Sequence of chain 1.A:
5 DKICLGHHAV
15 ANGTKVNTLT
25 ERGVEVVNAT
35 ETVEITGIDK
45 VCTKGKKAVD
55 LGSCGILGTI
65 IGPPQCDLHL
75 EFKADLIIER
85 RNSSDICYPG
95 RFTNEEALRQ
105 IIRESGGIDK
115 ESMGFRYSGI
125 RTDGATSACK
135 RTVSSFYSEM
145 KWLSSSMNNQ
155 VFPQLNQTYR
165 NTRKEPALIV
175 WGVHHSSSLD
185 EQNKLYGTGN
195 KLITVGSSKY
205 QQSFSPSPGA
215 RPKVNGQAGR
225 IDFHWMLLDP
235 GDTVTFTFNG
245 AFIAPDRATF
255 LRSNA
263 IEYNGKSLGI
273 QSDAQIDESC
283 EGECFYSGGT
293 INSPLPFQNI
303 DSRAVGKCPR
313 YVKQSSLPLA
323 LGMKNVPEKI

This small molecule binds to this protein.
Small molecule (SMILES): CC(=O)N[C@H]1[C@H](O[C@H]2[C@H](O)[C@@H](NC(C)=O)CO[C@@H]2CO)O[C@H](CO)[C@@H](O)[C@@H]1O

Sequence of chain 1.B:
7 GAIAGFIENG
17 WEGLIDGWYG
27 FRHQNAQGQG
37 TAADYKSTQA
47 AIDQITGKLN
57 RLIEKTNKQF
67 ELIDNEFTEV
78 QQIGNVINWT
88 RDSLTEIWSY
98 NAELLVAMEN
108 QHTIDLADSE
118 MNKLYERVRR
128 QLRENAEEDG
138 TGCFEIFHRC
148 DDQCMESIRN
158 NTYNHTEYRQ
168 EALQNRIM

Binding-site contacts:
Ligand atom O6 contacts residue THR34 of chain 1.A at 4.3 Å.
Ligand atom O7 contacts residue ASN32 of chain 1.A at 2.4 Å (h-bond).
Ligand atom C8 contacts residue ASN32 of chain 1.A at 4.4 Å.
Ligand atom C6 contacts residue THR34 of chain 1.A at 4.4 Å.
Ligand atom C6 contacts residue ALA33 of chain 1.A at 4.1 Å (hydrophobic).
Ligand atom O5 contacts residue LEU323 of chain 1.A at 3.6 Å.
Ligand atom C6 contacts residue LEU323 of chain 1.A at 3.7 Å (hydrophobic).
Ligand atom N2 contacts residue ASN32 of chain 1.A at 3.0 Å (h-bond).
Ligand atom C1 contacts residue ASN32 of chain 1.A at 1.4 Å.
Ligand atom C6 contacts residue ASN32 of chain 1.A at 4.2 Å.
Ligand atom C4 contacts residue ASN32 of chain 1.A at 4.2 Å.
Ligand atom O6 contacts residue LEU323 of chain 1.A at 4.4 Å.
Ligand atom C2 contacts residue ASN32 of chain 1.A at 2.6 Å.
Ligand atom O5 contacts residue ASN32 of chain 1.A at 2.2 Å (h-bond).
Ligand atom C8 contacts residue TRP24 of chain 1.B at 4.1 Å (hydrophobic).
Ligand atom O7 contacts residue TRP24 of chain 1.B at 4.1 Å.
Ligand atom C5 contacts residue LEU323 of chain 1.A at 4.2 Å (hydrophobic).
Ligand atom C3 contacts residue ASN32 of chain 1.A at 3.9 Å.
Ligand atom O6 contacts residue ASN32 of chain 1.A at 3.9 Å.
Ligand atom C7 contacts residue ASN32 of chain 1.A at 3.0 Å.
Ligand atom O6 contacts residue ALA33 of chain 1.A at 3.1 Å (h-bond).
Ligand atom O7 contacts residue LEU323 of chain 1.A at 4.1 Å.
Ligand atom C5 contacts residue ASN32 of chain 1.A at 3.5 Å.